Binding-site contacts:
Ligand atom C8 contacts residue PHE135 of chain 2.A at 4.0 Å (hydrophobic).
Ligand atom C2 contacts residue CYS136 of chain 2.A at 3.6 Å (hydrophobic).
Ligand atom C8 contacts residue TYR132 of chain 2.A at 3.9 Å (hydrophobic).
Ligand atom N1 contacts residue CYS136 of chain 2.A at 4.3 Å.
Ligand atom C4 contacts residue PHE250 of chain 2.A at 4.2 Å (hydrophobic).
Ligand atom C9 contacts residue LEU130 of chain 3.A at 4.0 Å (hydrophobic).
Ligand atom C4 contacts residue CYS136 of chain 2.A at 3.8 Å (hydrophobic).
Ligand atom N contacts residue CYS136 of chain 2.A at 3.0 Å (h-bond).
Ligand atom C3 contacts residue CYS136 of chain 2.A at 2.6 Å (hydrophobic).
Ligand atom C1 contacts residue PHE135 of chain 2.A at 3.6 Å (hydrophobic).
Ligand atom N contacts residue PHE135 of chain 2.A at 3.6 Å.
Ligand atom C2 contacts residue PHE135 of chain 2.A at 4.0 Å (hydrophobic).
Ligand atom N contacts residue CYS133 of chain 3.A at 3.7 Å.
Ligand atom C3 contacts residue PHE135 of chain 2.A at 4.5 Å (hydrophobic).
Ligand atom C7 contacts residue CYS133 of chain 3.A at 3.4 Å (hydrophobic).
Ligand atom C3 contacts residue CYS133 of chain 3.A at 3.7 Å (hydrophobic).
Ligand atom C7 contacts residue GLN252 of chain 2.A at 4.3 Å.
Ligand atom C5 contacts residue PHE250 of chain 2.A at 4.2 Å (hydrophobic).
Ligand atom C8 contacts residue CYS133 of chain 3.A at 1.9 Å (hydrophobic).
Ligand atom C6 contacts residue GLN252 of chain 2.A at 3.8 Å.
Ligand atom C9 contacts residue CYS133 of chain 3.A at 4.0 Å (hydrophobic).
Ligand atom O1 contacts residue PHE250 of chain 2.A at 3.5 Å.
Ligand atom C7 contacts residue CYS136 of chain 2.A at 1.8 Å (hydrophobic).
Ligand atom O contacts residue TYR38 of chain 3.A at 3.5 Å.
Ligand atom N1 contacts residue PHE135 of chain 2.A at 3.7 Å.
Ligand atom C2 contacts residue CYS133 of chain 3.A at 2.9 Å (hydrophobic).
Ligand atom C contacts residue TYR38 of chain 3.A at 4.2 Å (hydrophobic).
Ligand atom C6 contacts residue PHE250 of chain 2.A at 3.0 Å (hydrophobic).
Ligand atom C8 contacts residue SER129 of chain 3.A at 3.5 Å.
Ligand atom C7 contacts residue TYR132 of chain 2.A at 3.9 Å (hydrophobic).
Ligand atom C1 contacts residue CYS133 of chain 3.A at 3.8 Å (hydrophobic).
Ligand atom C9 contacts residue PHE135 of chain 2.A at 3.6 Å (hydrophobic).
Ligand atom C contacts residue PHE135 of chain 2.A at 4.1 Å (hydrophobic).
Ligand atom C8 contacts residue CYS136 of chain 2.A at 3.4 Å (hydrophobic).

Sequence of chain 3.A:
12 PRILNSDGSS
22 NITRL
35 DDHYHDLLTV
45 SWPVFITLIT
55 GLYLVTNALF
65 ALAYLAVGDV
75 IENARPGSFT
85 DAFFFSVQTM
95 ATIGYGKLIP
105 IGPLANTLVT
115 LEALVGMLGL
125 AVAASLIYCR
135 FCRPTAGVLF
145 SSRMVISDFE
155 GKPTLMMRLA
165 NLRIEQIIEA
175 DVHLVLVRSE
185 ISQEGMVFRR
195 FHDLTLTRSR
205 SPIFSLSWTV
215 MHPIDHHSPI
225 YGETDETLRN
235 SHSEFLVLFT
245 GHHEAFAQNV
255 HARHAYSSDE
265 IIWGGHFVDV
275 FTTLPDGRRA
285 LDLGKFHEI

Sequence of chain 2.A:
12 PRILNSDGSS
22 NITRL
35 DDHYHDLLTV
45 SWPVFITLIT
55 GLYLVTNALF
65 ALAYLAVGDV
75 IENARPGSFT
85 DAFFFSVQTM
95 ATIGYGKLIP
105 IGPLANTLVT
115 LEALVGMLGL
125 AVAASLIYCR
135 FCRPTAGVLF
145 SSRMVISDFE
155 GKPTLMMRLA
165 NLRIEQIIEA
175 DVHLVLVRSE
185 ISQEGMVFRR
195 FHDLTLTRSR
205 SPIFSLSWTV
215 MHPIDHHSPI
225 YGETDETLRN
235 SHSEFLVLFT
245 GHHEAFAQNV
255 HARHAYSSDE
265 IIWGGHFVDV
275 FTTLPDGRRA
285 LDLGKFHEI

This protein binds this small molecule.
Small molecule (SMILES): Cc1c(C)n2c(C)c(C)c(=O)n2c1=O